Binding-site contacts:
Ligand atom C8 contacts residue THR307 of chain 1.I at 3.3 Å.
Ligand atom O7 contacts residue ALA430 of chain 1.I at 4.3 Å.
Ligand atom O7 contacts residue GLY431 of chain 1.I at 3.5 Å (h-bond).
Ligand atom O5 contacts residue NAG1 of chain 1.OB at 4.3 Å.
Ligand atom C3 contacts residue ASN305 of chain 1.I at 3.8 Å.
Ligand atom O6 contacts residue NAG1 of chain 1.OB at 3.4 Å.
Ligand atom N2 contacts residue ASN305 of chain 1.I at 2.9 Å (h-bond).
Ligand atom C5 contacts residue ASN305 of chain 1.I at 3.7 Å.
Ligand atom C7 contacts residue ASN305 of chain 1.I at 3.2 Å.
Ligand atom C8 contacts residue ILE326 of chain 1.I at 4.1 Å (hydrophobic).
Ligand atom O7 contacts residue THR307 of chain 1.I at 4.4 Å.
Ligand atom N2 contacts residue ILE326 of chain 1.I at 4.2 Å.
Ligand atom C6 contacts residue NAG1 of chain 1.OB at 3.8 Å.
Ligand atom O7 contacts residue ASN305 of chain 1.I at 3.0 Å.
Ligand atom C2 contacts residue ASN305 of chain 1.I at 2.5 Å.
Ligand atom C1 contacts residue ASN305 of chain 1.I at 1.4 Å.
Ligand atom C8 contacts residue ASN305 of chain 1.I at 4.3 Å.
Ligand atom C4 contacts residue ASN305 of chain 1.I at 4.2 Å.
Ligand atom C7 contacts residue ILE326 of chain 1.I at 4.5 Å (hydrophobic).
Ligand atom C7 contacts residue THR307 of chain 1.I at 4.0 Å.
Ligand atom O5 contacts residue ASN305 of chain 1.I at 2.4 Å (h-bond).

Sequence of chain 1.I:
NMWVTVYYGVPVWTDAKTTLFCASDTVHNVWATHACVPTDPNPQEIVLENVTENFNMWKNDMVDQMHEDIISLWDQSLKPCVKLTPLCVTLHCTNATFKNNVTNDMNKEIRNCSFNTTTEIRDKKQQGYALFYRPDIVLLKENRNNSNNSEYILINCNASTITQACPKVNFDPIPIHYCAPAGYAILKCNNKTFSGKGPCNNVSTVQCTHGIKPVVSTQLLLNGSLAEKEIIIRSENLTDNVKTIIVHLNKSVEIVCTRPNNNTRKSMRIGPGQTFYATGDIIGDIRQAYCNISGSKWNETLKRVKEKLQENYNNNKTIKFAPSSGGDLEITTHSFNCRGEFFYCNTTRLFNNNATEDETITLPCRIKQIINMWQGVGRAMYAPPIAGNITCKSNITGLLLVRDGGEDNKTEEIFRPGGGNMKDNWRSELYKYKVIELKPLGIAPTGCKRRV

A small-molecule ligand and the protein it binds are described below.
Small molecule (SMILES): CC(=O)N[C@@H]1[C@@H](O)[C@H](O)[C@@H](CO)O[C@H]1O